Sequence of chain 1.BA:
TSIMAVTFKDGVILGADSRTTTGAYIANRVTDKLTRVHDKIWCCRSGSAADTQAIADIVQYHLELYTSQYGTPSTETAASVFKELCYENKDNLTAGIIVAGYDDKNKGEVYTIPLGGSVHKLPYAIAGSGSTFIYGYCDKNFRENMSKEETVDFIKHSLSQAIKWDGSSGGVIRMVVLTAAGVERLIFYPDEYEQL

Binding-site contacts:
Ligand atom C7 contacts residue THR21 of chain 1.BA at 3.8 Å.
Ligand atom C14 contacts residue ARG45 of chain 1.BA at 3.3 Å.
Ligand atom C13 contacts residue THR1 of chain 1.BA at 3.5 Å.
Ligand atom N2 contacts residue THR21 of chain 1.BA at 3.1 Å (h-bond).
Ligand atom C16 contacts residue THR1 of chain 1.BA at 1.4 Å.
Ligand atom C30 contacts residue HIS116 of chain 1.V at 3.9 Å.
Ligand atom O6 contacts residue GLY47 of chain 1.BA at 3.2 Å (h-bond).
Ligand atom O3 contacts residue ALA49 of chain 1.BA at 3.1 Å (h-bond).
Ligand atom N3 contacts residue GLY47 of chain 1.BA at 3.0 Å (h-bond).
Ligand atom C4 contacts residue THR22 of chain 1.BA at 3.8 Å.
Ligand atom C31 contacts residue SER48 of chain 1.BA at 3.3 Å.
Ligand atom C11 contacts residue GLY47 of chain 1.BA at 3.7 Å.
Ligand atom C6 contacts residue THR21 of chain 1.BA at 3.8 Å.
Ligand atom O2 contacts residue THR21 of chain 1.BA at 3.5 Å (h-bond).
Ligand atom C4 contacts residue HIS114 of chain 1.V at 3.5 Å.
Ligand atom C18 contacts residue THR1 of chain 1.BA at 2.4 Å.
Ligand atom C31 contacts residue HIS116 of chain 1.V at 3.5 Å.
Ligand atom O2 contacts residue THR20 of chain 1.BA at 3.4 Å.
Ligand atom N3 contacts residue THR1 of chain 1.BA at 3.7 Å.
Ligand atom C12 contacts residue GLY47 of chain 1.BA at 3.2 Å.
Ligand atom O7 contacts residue GLY47 of chain 1.BA at 3.4 Å (h-bond).
Ligand atom C23 contacts residue ARG19 of chain 1.BA at 3.3 Å.
Ligand atom C6 contacts residue GLY47 of chain 1.BA at 3.8 Å.
Ligand atom C29 contacts residue HIS116 of chain 1.V at 3.5 Å.
Ligand atom C23 contacts residue THR1 of chain 1.BA at 2.4 Å.
Ligand atom C18 contacts residue SER129 of chain 1.BA at 3.8 Å.
Ligand atom C13 contacts residue LYS33 of chain 1.BA at 3.9 Å.
Ligand atom O6 contacts residue SER46 of chain 1.BA at 4.0 Å.
Ligand atom C12 contacts residue THR1 of chain 1.BA at 2.8 Å.
Ligand atom C30 contacts residue SER48 of chain 1.BA at 3.9 Å.
Ligand atom C15 contacts residue THR20 of chain 1.BA at 3.3 Å.
Ligand atom C10 contacts residue GLY47 of chain 1.BA at 3.6 Å.
Ligand atom C11 contacts residue THR1 of chain 1.BA at 2.4 Å.
Ligand atom C26 contacts residue THR20 of chain 1.BA at 3.9 Å.
Ligand atom C17 contacts residue THR1 of chain 1.BA at 1.5 Å.
Ligand atom C26 contacts residue ALA49 of chain 1.BA at 3.8 Å (hydrophobic).
Ligand atom C14 contacts residue LYS33 of chain 1.BA at 3.8 Å.
Ligand atom C23 contacts residue SER168 of chain 1.BA at 3.2 Å.
Ligand atom C15 contacts residue ALA49 of chain 1.BA at 3.6 Å (hydrophobic).
Ligand atom O6 contacts residue THR1 of chain 1.BA at 2.3 Å (h-bond).

The protein below binds the small molecule below.
Small molecule (SMILES): CCCCCC(=O)N[C@H](C(=O)N[C@@H](CCC(=O)N(C)C)C(=O)N[C@@H](CC(C)C)[C@@H](O)C(C)C)C(C)C

Sequence of chain 1.V:
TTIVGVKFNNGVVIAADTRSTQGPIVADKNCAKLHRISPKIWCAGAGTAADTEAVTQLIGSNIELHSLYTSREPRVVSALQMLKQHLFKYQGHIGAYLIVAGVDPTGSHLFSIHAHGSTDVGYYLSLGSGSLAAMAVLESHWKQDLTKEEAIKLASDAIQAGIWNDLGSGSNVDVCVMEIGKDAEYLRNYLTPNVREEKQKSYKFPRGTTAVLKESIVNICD